Sequence of chain 1.D:
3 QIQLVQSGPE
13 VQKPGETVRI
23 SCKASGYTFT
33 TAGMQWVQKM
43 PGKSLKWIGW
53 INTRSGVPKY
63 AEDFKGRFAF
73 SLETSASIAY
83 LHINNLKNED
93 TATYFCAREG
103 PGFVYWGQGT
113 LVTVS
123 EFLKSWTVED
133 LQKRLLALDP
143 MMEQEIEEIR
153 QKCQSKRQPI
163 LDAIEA

Sequence of chain 1.E:
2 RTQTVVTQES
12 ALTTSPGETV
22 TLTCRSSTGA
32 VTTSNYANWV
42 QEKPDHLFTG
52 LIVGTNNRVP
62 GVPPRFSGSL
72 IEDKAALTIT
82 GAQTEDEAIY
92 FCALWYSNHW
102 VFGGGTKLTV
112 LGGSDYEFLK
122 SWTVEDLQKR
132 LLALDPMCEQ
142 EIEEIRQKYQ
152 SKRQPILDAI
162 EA

Binding-site contacts:
Ligand atom OH contacts residue GLU101 of chain 1.D at 2.5 Å (salt-bridge).
Ligand atom CG contacts residue GLY35 of chain 1.D at 3.7 Å.
Ligand atom NE2 contacts residue THR32 of chain 1.D at 3.0 Å (h-bond).
Ligand atom CE1 contacts residue TRP101 of chain 1.E at 3.5 Å (hydrophobic).
Ligand atom N contacts residue TRP52 of chain 1.D at 3.6 Å.
Ligand atom CD contacts residue ALA34 of chain 1.D at 3.5 Å (hydrophobic).
Ligand atom OE1 contacts residue ALA34 of chain 1.D at 3.4 Å.
Ligand atom CD contacts residue THR55 of chain 1.D at 3.6 Å.
Ligand atom CD2 contacts residue PRO103 of chain 1.D at 3.5 Å (hydrophobic).
Ligand atom CD contacts residue ASN54 of chain 1.D at 3.4 Å.
Ligand atom CB contacts residue GLY35 of chain 1.D at 3.6 Å.
Ligand atom CZ contacts residue TRP101 of chain 1.E at 3.7 Å (hydrophobic).
Ligand atom CE1 contacts residue TRP96 of chain 1.E at 3.7 Å (hydrophobic).
Ligand atom O contacts residue ALA34 of chain 1.D at 3.6 Å.
Ligand atom CA contacts residue TRP52 of chain 1.D at 3.6 Å (hydrophobic).
Ligand atom CG contacts residue TRP96 of chain 1.E at 3.6 Å (hydrophobic).
Ligand atom CG contacts residue ASN54 of chain 1.D at 3.8 Å.
Ligand atom O contacts residue GLU101 of chain 1.D at 3.3 Å.
Ligand atom O contacts residue GLY35 of chain 1.D at 2.8 Å (h-bond).
Ligand atom CE2 contacts residue PRO103 of chain 1.D at 3.7 Å (hydrophobic).
Ligand atom CE2 contacts residue GLU101 of chain 1.D at 3.3 Å.
Ligand atom OH contacts residue TRP52 of chain 1.D at 3.2 Å.
Ligand atom CB contacts residue ASN54 of chain 1.D at 3.8 Å.
Ligand atom NE2 contacts residue ASN54 of chain 1.D at 3.6 Å.
Ligand atom CD contacts residue GLY35 of chain 1.D at 3.4 Å.
Ligand atom NE2 contacts residue THR33 of chain 1.D at 3.7 Å.
Ligand atom CG1 contacts residue GLY102 of chain 1.D at 3.5 Å.
Ligand atom CZ contacts residue GLU101 of chain 1.D at 3.3 Å.
Ligand atom CA contacts residue TYR37 of chain 1.E at 3.2 Å (hydrophobic).
Ligand atom OH contacts residue TRP101 of chain 1.E at 2.9 Å (h-bond).
Ligand atom N contacts residue TYR37 of chain 1.E at 3.2 Å (h-bond).
Ligand atom NE2 contacts residue THR55 of chain 1.D at 3.2 Å (h-bond).
Ligand atom NE2 contacts residue ALA34 of chain 1.D at 3.6 Å (h-bond).
Ligand atom C contacts residue TYR37 of chain 1.E at 3.4 Å (hydrophobic).
Ligand atom OE1 contacts residue THR55 of chain 1.D at 2.9 Å (h-bond).
Ligand atom OE1 contacts residue GLY35 of chain 1.D at 3.1 Å (h-bond).
Ligand atom OE1 contacts residue ASN54 of chain 1.D at 3.2 Å.
Ligand atom CD contacts residue TRP96 of chain 1.E at 3.6 Å (hydrophobic).
Ligand atom OH contacts residue GLN37 of chain 1.D at 3.4 Å (h-bond).
Ligand atom NE2 contacts residue ARG56 of chain 1.D at 3.8 Å.

A protein and the small-molecule ligand that binds it are described below.
Small molecule (SMILES): CC(C)[C@H](NC(=O)[C@H](CCC(N)=O)NC(=O)CNC(=O)[C@@H]1CCCN1C(=O)[C@H](Cc1ccc(O)cc1)NC(=O)CN)C(=O)O